Sequence of chain 1.B:
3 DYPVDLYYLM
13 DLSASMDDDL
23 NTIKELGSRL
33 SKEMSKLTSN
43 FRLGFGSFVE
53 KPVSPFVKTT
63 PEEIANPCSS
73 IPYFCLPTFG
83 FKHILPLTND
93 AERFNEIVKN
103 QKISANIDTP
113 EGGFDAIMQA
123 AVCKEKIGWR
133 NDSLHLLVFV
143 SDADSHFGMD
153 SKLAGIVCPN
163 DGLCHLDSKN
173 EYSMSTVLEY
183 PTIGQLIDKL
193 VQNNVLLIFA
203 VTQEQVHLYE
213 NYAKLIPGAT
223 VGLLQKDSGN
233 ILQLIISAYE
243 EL

Binding-site contacts:
Ligand atom C1 contacts residue PHE76 of chain 1.B at 4.1 Å (hydrophobic).
Ligand atom C1 contacts residue LEU51 of chain 1.D at 4.0 Å (hydrophobic).
Ligand atom O5 contacts residue ASN55 of chain 1.D at 2.3 Å (h-bond).
Ligand atom O4 contacts residue ALA67 of chain 1.B at 4.3 Å.
Ligand atom O7 contacts residue TYR75 of chain 1.B at 3.8 Å.
Ligand atom C7 contacts residue ASN55 of chain 1.D at 3.5 Å.
Ligand atom O3 contacts residue ALA67 of chain 1.B at 3.1 Å.
Ligand atom C6 contacts residue PHE76 of chain 1.B at 3.6 Å (hydrophobic).
Ligand atom C8 contacts residue ASN55 of chain 1.D at 3.7 Å.
Ligand atom C3 contacts residue ALA67 of chain 1.B at 4.1 Å (hydrophobic).
Ligand atom C3 contacts residue PHE76 of chain 1.B at 3.9 Å (hydrophobic).
Ligand atom O6 contacts residue ARG58 of chain 1.D at 3.4 Å (salt-bridge).
Ligand atom O7 contacts residue ASN55 of chain 1.D at 4.4 Å.
Ligand atom C4 contacts residue ASN55 of chain 1.D at 4.2 Å.
Ligand atom C2 contacts residue PHE76 of chain 1.B at 3.9 Å (hydrophobic).
Ligand atom O6 contacts residue PHE76 of chain 1.B at 4.2 Å.
Ligand atom C4 contacts residue ALA67 of chain 1.B at 4.1 Å (hydrophobic).
Ligand atom C7 contacts residue TYR75 of chain 1.B at 4.5 Å (hydrophobic).
Ligand atom C1 contacts residue PHE76 of chain 1.B at 3.6 Å (hydrophobic).
Ligand atom C6 contacts residue ASN55 of chain 1.D at 4.5 Å.
Ligand atom C5 contacts residue ASN55 of chain 1.D at 3.6 Å.
Ligand atom O2 contacts residue ALA67 of chain 1.B at 3.3 Å (h-bond).
Ligand atom C2 contacts residue PHE76 of chain 1.B at 3.9 Å (hydrophobic).
Ligand atom O6 contacts residue ASN55 of chain 1.D at 3.8 Å.
Ligand atom O2 contacts residue PHE76 of chain 1.B at 3.6 Å.
Ligand atom C2 contacts residue ASN55 of chain 1.D at 2.5 Å.
Ligand atom C1 contacts residue ASN55 of chain 1.D at 1.4 Å.
Ligand atom O3 contacts residue PHE76 of chain 1.B at 4.4 Å.
Ligand atom O2 contacts residue ASN68 of chain 1.B at 4.3 Å.
Ligand atom N2 contacts residue ASN55 of chain 1.D at 2.9 Å (h-bond).
Ligand atom C3 contacts residue ASN55 of chain 1.D at 3.8 Å.

Sequence of chain 1.D:
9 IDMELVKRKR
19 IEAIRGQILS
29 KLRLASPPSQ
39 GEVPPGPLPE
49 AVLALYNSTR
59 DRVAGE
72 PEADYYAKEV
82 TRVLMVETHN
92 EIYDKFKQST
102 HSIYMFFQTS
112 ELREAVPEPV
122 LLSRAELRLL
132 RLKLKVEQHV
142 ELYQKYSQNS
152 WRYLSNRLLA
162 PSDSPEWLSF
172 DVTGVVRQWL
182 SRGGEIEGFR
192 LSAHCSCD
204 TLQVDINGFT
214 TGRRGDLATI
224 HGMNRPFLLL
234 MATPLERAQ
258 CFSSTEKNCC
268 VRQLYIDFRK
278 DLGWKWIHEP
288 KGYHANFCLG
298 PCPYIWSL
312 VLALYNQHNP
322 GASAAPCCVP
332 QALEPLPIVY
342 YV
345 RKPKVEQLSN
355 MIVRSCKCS

The protein below binds the small molecule below.
Small molecule (SMILES): CC(=O)N[C@H]1[C@H](O[C@H]2[C@H](O)[C@@H](NC(C)=O)CO[C@@H]2CO)O[C@H](CO)[C@@H](O[C@@H]2O[C@H](CO)[C@@H](O)[C@H](O[C@H]3O[C@H](CO)[C@@H](O)[C@H](O)[C@@H]3O)[C@@H]2O)[C@@H]1O